Binding-site contacts:
Ligand atom C8 contacts residue ASN112 of chain 1.B at 3.4 Å.
Ligand atom O5 contacts residue ASN112 of chain 1.B at 2.4 Å (h-bond).
Ligand atom O7 contacts residue ASN112 of chain 1.B at 3.5 Å (h-bond).
Ligand atom O7 contacts residue ILE110 of chain 1.B at 3.6 Å.
Ligand atom O7 contacts residue ARG109 of chain 1.B at 4.2 Å.
Ligand atom C2 contacts residue ASN112 of chain 1.B at 2.2 Å.
Ligand atom C5 contacts residue ASN112 of chain 1.B at 3.6 Å.
Ligand atom C8 contacts residue ARG109 of chain 1.B at 4.0 Å.
Ligand atom C1 contacts residue ASN112 of chain 1.B at 1.4 Å.
Ligand atom C7 contacts residue ASN112 of chain 1.B at 3.1 Å.
Ligand atom N2 contacts residue ASN112 of chain 1.B at 2.8 Å (h-bond).
Ligand atom C8 contacts residue TYR80 of chain 1.B at 4.1 Å (hydrophobic).
Ligand atom C4 contacts residue ASN112 of chain 1.B at 3.9 Å.
Ligand atom O7 contacts residue PRO111 of chain 1.B at 4.0 Å.
Ligand atom O6 contacts residue ASN112 of chain 1.B at 4.2 Å.
Ligand atom C3 contacts residue ASN112 of chain 1.B at 3.6 Å.

This small molecule binds to this protein.
Small molecule (SMILES): CC(=O)N[C@@H]1[C@@H](O)[C@H](O)[C@@H](CO)O[C@H]1O

Sequence of chain 1.B:
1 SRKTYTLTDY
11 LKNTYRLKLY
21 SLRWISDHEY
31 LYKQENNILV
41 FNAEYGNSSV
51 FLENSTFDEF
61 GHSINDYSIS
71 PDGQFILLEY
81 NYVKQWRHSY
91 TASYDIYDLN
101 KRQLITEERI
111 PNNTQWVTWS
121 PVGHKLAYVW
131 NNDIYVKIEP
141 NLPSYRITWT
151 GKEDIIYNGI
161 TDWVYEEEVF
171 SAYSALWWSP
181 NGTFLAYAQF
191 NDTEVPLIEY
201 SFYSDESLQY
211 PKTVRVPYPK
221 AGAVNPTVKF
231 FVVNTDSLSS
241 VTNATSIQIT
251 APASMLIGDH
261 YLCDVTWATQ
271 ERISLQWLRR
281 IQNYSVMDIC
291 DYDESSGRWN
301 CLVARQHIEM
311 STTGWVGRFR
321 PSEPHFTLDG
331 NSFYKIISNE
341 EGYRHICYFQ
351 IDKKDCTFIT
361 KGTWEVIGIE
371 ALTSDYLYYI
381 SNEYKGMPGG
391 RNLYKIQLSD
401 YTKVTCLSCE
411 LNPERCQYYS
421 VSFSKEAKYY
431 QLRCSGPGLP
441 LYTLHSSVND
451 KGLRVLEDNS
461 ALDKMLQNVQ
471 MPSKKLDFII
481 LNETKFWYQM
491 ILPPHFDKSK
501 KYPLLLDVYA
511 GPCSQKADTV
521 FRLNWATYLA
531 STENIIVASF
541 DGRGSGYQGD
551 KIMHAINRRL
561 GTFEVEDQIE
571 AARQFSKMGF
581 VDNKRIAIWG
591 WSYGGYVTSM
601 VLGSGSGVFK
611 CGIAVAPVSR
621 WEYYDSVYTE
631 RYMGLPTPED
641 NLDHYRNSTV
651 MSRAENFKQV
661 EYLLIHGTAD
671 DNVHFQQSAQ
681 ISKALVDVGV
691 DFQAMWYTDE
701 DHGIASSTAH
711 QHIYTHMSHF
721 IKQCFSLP